Binding-site contacts:
Ligand atom C6 contacts residue GLU147 of chain 1.A at 4.5 Å.
Ligand atom C5 contacts residue ASN149 of chain 1.A at 3.6 Å.
Ligand atom C1 contacts residue ASN149 of chain 1.A at 1.4 Å.
Ligand atom C4 contacts residue ASN149 of chain 1.A at 3.9 Å.
Ligand atom N2 contacts residue ASN149 of chain 1.A at 2.5 Å (h-bond).
Ligand atom O5 contacts residue GLU147 of chain 1.A at 4.0 Å.
Ligand atom O6 contacts residue GLU147 of chain 1.A at 3.7 Å.
Ligand atom O5 contacts residue ASN149 of chain 1.A at 2.4 Å (h-bond).
Ligand atom C3 contacts residue ASN149 of chain 1.A at 3.4 Å.
Ligand atom C7 contacts residue ASN149 of chain 1.A at 3.8 Å.
Ligand atom O7 contacts residue THR238 of chain 1.A at 4.1 Å.
Ligand atom C2 contacts residue ASN149 of chain 1.A at 2.0 Å.
Ligand atom O7 contacts residue ASN157 of chain 1.A at 4.1 Å.
Ligand atom C5 contacts residue GLU147 of chain 1.A at 4.1 Å.
Ligand atom O3 contacts residue ASN149 of chain 1.A at 4.3 Å.
Ligand atom C1 contacts residue GLU147 of chain 1.A at 4.1 Å.
Ligand atom C8 contacts residue ILE158 of chain 1.A at 4.4 Å (hydrophobic).
Ligand atom C7 contacts residue ALA159 of chain 1.A at 4.4 Å (hydrophobic).
Ligand atom O7 contacts residue ASN149 of chain 1.A at 4.3 Å.
Ligand atom C8 contacts residue ALA159 of chain 1.A at 3.6 Å (hydrophobic).

This small molecule binds to this protein.
Small molecule (SMILES): CC(=O)N[C@@H]1[C@@H](O)[C@H](O)[C@@H](CO)O[C@H]1O

Sequence of chain 1.A:
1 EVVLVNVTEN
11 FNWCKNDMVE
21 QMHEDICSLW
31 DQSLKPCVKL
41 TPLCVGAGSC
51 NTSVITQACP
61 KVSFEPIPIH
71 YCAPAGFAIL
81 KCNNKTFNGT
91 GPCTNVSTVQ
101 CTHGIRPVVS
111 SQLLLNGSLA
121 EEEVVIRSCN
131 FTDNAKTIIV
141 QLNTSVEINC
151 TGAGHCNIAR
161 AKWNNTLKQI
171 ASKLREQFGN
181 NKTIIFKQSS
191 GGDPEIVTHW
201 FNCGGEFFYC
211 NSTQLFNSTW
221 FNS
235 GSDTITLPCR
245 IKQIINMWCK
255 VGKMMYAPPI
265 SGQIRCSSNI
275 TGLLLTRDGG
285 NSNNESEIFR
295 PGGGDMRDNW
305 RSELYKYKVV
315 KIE